Binding-site contacts:
Ligand atom O2' contacts residue HIS188 of chain 1.U at 2.4 Å.
Ligand atom O2B contacts residue SER216 of chain 1.U at 2.3 Å (h-bond).
Ligand atom C6 contacts residue HIS188 of chain 1.U at 3.2 Å.
Ligand atom O2A contacts residue LEU230 of chain 1.U at 1.9 Å (h-bond).
Ligand atom C3' contacts residue ASN232 of chain 1.U at 3.1 Å.
Ligand atom O1G contacts residue ASP236 of chain 1.U at 2.4 Å (salt-bridge).
Ligand atom O3A contacts residue LYS215 of chain 1.U at 3.1 Å (salt-bridge).
Ligand atom N3 contacts residue HIS188 of chain 1.U at 2.5 Å (h-bond).
Ligand atom O3G contacts residue ASP236 of chain 1.U at 1.3 Å (salt-bridge).
Ligand atom O2A contacts residue THR231 of chain 1.U at 3.2 Å.
Ligand atom C2 contacts residue HIS188 of chain 1.U at 2.9 Å.
Ligand atom C3' contacts residue THR231 of chain 1.U at 3.2 Å.
Ligand atom O2' contacts residue THR231 of chain 1.U at 3.0 Å.
Ligand atom C8 contacts residue SER217 of chain 1.U at 2.7 Å.
Ligand atom C4 contacts residue HIS188 of chain 1.U at 2.7 Å.
Ligand atom O6 contacts residue HIS188 of chain 1.U at 2.9 Å (h-bond).
Ligand atom O2A contacts residue SER216 of chain 1.U at 2.5 Å (h-bond).
Ligand atom O6 contacts residue SER186 of chain 1.U at 2.6 Å.
Ligand atom PB contacts residue LYS215 of chain 1.U at 2.8 Å.
Ligand atom C1' contacts residue HIS188 of chain 1.U at 2.8 Å.
Ligand atom N1 contacts residue LYS156 of chain 1.U at 3.1 Å.
Ligand atom N7 contacts residue SER217 of chain 1.U at 2.3 Å.
Ligand atom N3B contacts residue ASP236 of chain 1.U at 2.8 Å (salt-bridge).
Ligand atom C2' contacts residue THR231 of chain 1.U at 3.1 Å.
Ligand atom N7 contacts residue SER187 of chain 1.U at 3.0 Å.
Ligand atom PA contacts residue SER216 of chain 1.U at 2.5 Å.
Ligand atom PA contacts residue LEU230 of chain 1.U at 3.0 Å.
Ligand atom O3' contacts residue ASN232 of chain 1.U at 3.1 Å (h-bond).
Ligand atom O2B contacts residue LYS215 of chain 1.U at 3.1 Å.
Ligand atom N9 contacts residue HIS188 of chain 1.U at 2.8 Å.
Ligand atom O2G contacts residue ARG266 of chain 1.U at 3.0 Å.
Ligand atom O1A contacts residue SER217 of chain 1.U at 2.9 Å (h-bond).
Ligand atom C2' contacts residue HIS188 of chain 1.U at 3.1 Å.
Ligand atom N1 contacts residue SER186 of chain 1.U at 3.2 Å (h-bond).
Ligand atom O1B contacts residue LYS215 of chain 1.U at 1.7 Å.
Ligand atom PG contacts residue ASP236 of chain 1.U at 2.1 Å.
Ligand atom O1A contacts residue SER216 of chain 1.U at 1.4 Å.
Ligand atom O6 contacts residue SER187 of chain 1.U at 2.3 Å (h-bond).
Ligand atom O3A contacts residue SER216 of chain 1.U at 3.0 Å (h-bond).
Ligand atom PB contacts residue SER216 of chain 1.U at 3.0 Å.

Sequence of chain 1.U:
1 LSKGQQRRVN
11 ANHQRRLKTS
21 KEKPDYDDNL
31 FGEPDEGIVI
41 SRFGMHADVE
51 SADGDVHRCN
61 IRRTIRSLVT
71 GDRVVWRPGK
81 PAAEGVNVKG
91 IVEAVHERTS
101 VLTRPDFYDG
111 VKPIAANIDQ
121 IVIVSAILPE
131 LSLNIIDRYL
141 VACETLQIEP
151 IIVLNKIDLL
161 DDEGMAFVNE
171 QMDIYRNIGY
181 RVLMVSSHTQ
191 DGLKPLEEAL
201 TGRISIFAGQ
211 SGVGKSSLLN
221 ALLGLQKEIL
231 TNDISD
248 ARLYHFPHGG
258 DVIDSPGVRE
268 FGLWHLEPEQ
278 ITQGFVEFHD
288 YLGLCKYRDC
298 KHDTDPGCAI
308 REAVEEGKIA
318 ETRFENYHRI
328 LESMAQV

The protein below binds the small molecule below.
Small molecule (SMILES): CNc1ccccc1C(=O)O[C@H]1[C@@H](O)[C@H](n2cnc3c(=O)[nH]c(N)nc32)O[C@@H]1CO[P](=O)(O)O[P](=O)(O)NP(=O)(O)O